Sequence of chain 1.A:
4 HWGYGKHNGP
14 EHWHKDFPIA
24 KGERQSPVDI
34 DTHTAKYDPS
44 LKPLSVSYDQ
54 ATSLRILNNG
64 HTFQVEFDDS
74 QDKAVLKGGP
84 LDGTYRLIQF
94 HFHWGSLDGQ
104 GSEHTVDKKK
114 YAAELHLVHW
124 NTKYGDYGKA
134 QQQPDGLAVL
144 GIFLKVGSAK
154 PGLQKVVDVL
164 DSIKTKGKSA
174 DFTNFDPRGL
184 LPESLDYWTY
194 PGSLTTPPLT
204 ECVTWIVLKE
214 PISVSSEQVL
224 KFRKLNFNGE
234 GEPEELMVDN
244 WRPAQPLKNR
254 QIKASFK

This protein binds this small molecule.
Small molecule (SMILES): Cc1cc(C)nc(Sc2c(F)c(F)c(S(N)(=O)=O)c(F)c2F)n1

Binding-site contacts:
Ligand atom O9 contacts residue GLY12 of chain 1.A at 4.5 Å.
Ligand atom C21 contacts residue ASN11 of chain 1.A at 4.1 Å.
Ligand atom C5 contacts residue HIS4 of chain 1.A at 4.2 Å.
Ligand atom N23 contacts residue TRP16 of chain 1.A at 3.8 Å.
Ligand atom C5 contacts residue ASP19 of chain 1.A at 3.9 Å.
Ligand atom O9 contacts residue TRP16 of chain 1.A at 3.6 Å.
Ligand atom C6 contacts residue HIS4 of chain 1.A at 3.5 Å.
Ligand atom F13 contacts residue ASN11 of chain 1.A at 3.8 Å.
Ligand atom F12 contacts residue HIS10 of chain 1.A at 3.2 Å.
Ligand atom C6 contacts residue ASP19 of chain 1.A at 4.2 Å.
Ligand atom C3 contacts residue HIS10 of chain 1.A at 3.9 Å.
Ligand atom F11 contacts residue HIS4 of chain 1.A at 3.0 Å.
Ligand atom S7 contacts residue TRP5 of chain 1.A at 4.0 Å.
Ligand atom F13 contacts residue HIS15 of chain 1.A at 3.3 Å.
Ligand atom O9 contacts residue ASN11 of chain 1.A at 3.2 Å (h-bond).
Ligand atom S7 contacts residue HIS15 of chain 1.A at 4.2 Å.
Ligand atom N23 contacts residue ASP19 of chain 1.A at 2.8 Å (salt-bridge).
Ligand atom O8 contacts residue HIS4 of chain 1.A at 4.4 Å.
Ligand atom F13 contacts residue HIS10 of chain 1.A at 3.3 Å.
Ligand atom C21 contacts residue HIS10 of chain 1.A at 3.3 Å.
Ligand atom O8 contacts residue ASP19 of chain 1.A at 3.4 Å (salt-bridge).
Ligand atom N23 contacts residue HIS15 of chain 1.A at 2.9 Å (h-bond).
Ligand atom C4 contacts residue ASN11 of chain 1.A at 4.1 Å.
Ligand atom C4 contacts residue HIS10 of chain 1.A at 3.9 Å.
Ligand atom N23 contacts residue LYS18 of chain 1.A at 4.4 Å.
Ligand atom C6 contacts residue TRP5 of chain 1.A at 3.8 Å (hydrophobic).
Ligand atom O8 contacts residue TRP5 of chain 1.A at 3.3 Å.
Ligand atom F11 contacts residue ASP19 of chain 1.A at 4.1 Å.
Ligand atom O9 contacts residue HIS15 of chain 1.A at 3.6 Å.
Ligand atom O8 contacts residue PHE20 of chain 1.A at 4.0 Å.
Ligand atom C5 contacts residue TRP5 of chain 1.A at 4.3 Å (hydrophobic).
Ligand atom S7 contacts residue ASP19 of chain 1.A at 3.5 Å (salt-bridge).
Ligand atom F11 contacts residue TRP5 of chain 1.A at 3.2 Å.
Ligand atom F13 contacts residue LYS18 of chain 1.A at 3.8 Å.
Ligand atom F10 contacts residue HIS4 of chain 1.A at 3.2 Å.
Ligand atom C3 contacts residue ASN11 of chain 1.A at 4.4 Å.
Ligand atom C1 contacts residue HIS4 of chain 1.A at 3.6 Å.
Ligand atom N20 contacts residue ASN11 of chain 1.A at 4.4 Å.
Ligand atom O9 contacts residue TRP5 of chain 1.A at 3.7 Å.
Ligand atom C5 contacts residue ASN11 of chain 1.A at 4.4 Å.